Binding-site contacts:
Ligand atom C2 contacts residue ALA158 of chain 4.F at 3.7 Å (hydrophobic).
Ligand atom OAF contacts residue ARG157 of chain 4.F at 2.8 Å (salt-bridge).
Ligand atom C5 contacts residue HIS155 of chain 4.F at 4.0 Å.
Ligand atom C6 contacts residue HIS94 of chain 4.F at 3.9 Å.
Ligand atom O6A contacts residue HIS94 of chain 4.F at 3.2 Å (h-bond).
Ligand atom O5 contacts residue LYS156 of chain 4.F at 3.4 Å.
Ligand atom O3 contacts residue ALA158 of chain 4.F at 3.0 Å (h-bond).
Ligand atom C3 contacts residue ALA158 of chain 4.F at 4.0 Å (hydrophobic).
Ligand atom O6B contacts residue HIS94 of chain 4.F at 4.0 Å.
Ligand atom OAH contacts residue THR4 of chain 4.F at 3.7 Å.
Ligand atom SAG contacts residue THR4 of chain 4.F at 3.9 Å.
Ligand atom O6B contacts residue ARG157 of chain 4.F at 3.3 Å (salt-bridge).
Ligand atom OBI contacts residue LYS156 of chain 4.F at 4.0 Å.
Ligand atom C6 contacts residue HIS155 of chain 4.F at 3.4 Å.
Ligand atom O6A contacts residue LEU62 of chain 4.F at 3.4 Å.
Ligand atom O6B contacts residue LYS156 of chain 4.F at 3.3 Å.
Ligand atom O4 contacts residue LYS156 of chain 4.F at 3.5 Å.
Ligand atom O5 contacts residue HIS155 of chain 4.F at 3.6 Å.
Ligand atom O4 contacts residue SER93 of chain 4.F at 3.0 Å (h-bond).
Ligand atom OAF contacts residue ALA158 of chain 4.F at 3.3 Å.
Ligand atom O6B contacts residue LEU62 of chain 4.F at 4.0 Å.
Ligand atom C4 contacts residue LYS156 of chain 4.F at 4.0 Å.
Ligand atom O3 contacts residue ARG157 of chain 4.F at 3.3 Å (salt-bridge).
Ligand atom OAH contacts residue ARG157 of chain 4.F at 3.1 Å (salt-bridge).
Ligand atom O5B contacts residue LYS156 of chain 4.F at 3.3 Å.
Ligand atom O5 contacts residue ARG157 of chain 4.F at 3.8 Å.
Ligand atom OAF contacts residue THR4 of chain 4.F at 2.9 Å (h-bond).
Ligand atom C3 contacts residue LYS156 of chain 4.F at 4.0 Å.
Ligand atom O6B contacts residue HIS155 of chain 4.F at 3.3 Å (h-bond).
Ligand atom C3 contacts residue ARG157 of chain 4.F at 3.7 Å.
Ligand atom SAG contacts residue ARG157 of chain 4.F at 3.6 Å (salt-bridge).
Ligand atom O6A contacts residue HIS155 of chain 4.F at 3.8 Å.
Ligand atom O3 contacts residue LYS156 of chain 4.F at 3.0 Å.
Ligand atom O6A contacts residue SER93 of chain 4.F at 3.2 Å.
Ligand atom C6 contacts residue LEU62 of chain 4.F at 3.5 Å (hydrophobic).
Ligand atom O4 contacts residue HIS155 of chain 4.F at 3.5 Å (h-bond).
Ligand atom OAH contacts residue LEU2 of chain 4.F at 2.8 Å (h-bond).
Ligand atom C5 contacts residue LEU62 of chain 4.F at 3.8 Å (hydrophobic).
Ligand atom OAH contacts residue ASP3 of chain 4.F at 4.0 Å.
Ligand atom C6 contacts residue SER93 of chain 4.F at 4.0 Å.

The small molecule below binds the protein below.
Small molecule (SMILES): O=C(O)[C@@H]1O[C@H](O[C@H]2[C@@H](OS(=O)(=O)O)O[C@@H](O)[C@H](NS(=O)(=O)O)[C@H]2O)[C@@H](OS(=O)(=O)O)[C@H](O)[C@@H]1O

Sequence of chain 4.F:
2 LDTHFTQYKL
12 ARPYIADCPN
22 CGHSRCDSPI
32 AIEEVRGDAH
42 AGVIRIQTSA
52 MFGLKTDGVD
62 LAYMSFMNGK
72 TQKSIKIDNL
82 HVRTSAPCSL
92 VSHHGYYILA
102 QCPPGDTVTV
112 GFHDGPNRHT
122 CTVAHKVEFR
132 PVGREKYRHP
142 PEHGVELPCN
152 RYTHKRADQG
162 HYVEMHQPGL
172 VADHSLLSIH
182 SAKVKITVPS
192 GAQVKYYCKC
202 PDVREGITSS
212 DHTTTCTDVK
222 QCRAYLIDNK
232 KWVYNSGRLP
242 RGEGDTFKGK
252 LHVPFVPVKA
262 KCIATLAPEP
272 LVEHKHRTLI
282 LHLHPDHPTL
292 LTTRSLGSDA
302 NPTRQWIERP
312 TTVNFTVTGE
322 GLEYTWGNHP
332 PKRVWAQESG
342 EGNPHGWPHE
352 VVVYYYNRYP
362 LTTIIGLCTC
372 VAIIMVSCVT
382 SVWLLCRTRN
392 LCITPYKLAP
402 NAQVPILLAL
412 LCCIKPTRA